Binding-site contacts:
Ligand atom C7 contacts residue ASN99 of chain 1.E at 3.8 Å.
Ligand atom O7 contacts residue ASN99 of chain 1.E at 4.3 Å.
Ligand atom C2 contacts residue ASN99 of chain 1.E at 2.4 Å.
Ligand atom O5 contacts residue MET80 of chain 1.E at 4.0 Å.
Ligand atom C6 contacts residue MET80 of chain 1.E at 4.5 Å (hydrophobic).
Ligand atom C5 contacts residue ASN99 of chain 1.E at 3.7 Å.
Ligand atom O6 contacts residue NAG1 of chain 1.L at 3.7 Å.
Ligand atom C6 contacts residue NAG2 of chain 1.L at 3.4 Å.
Ligand atom C3 contacts residue ASN99 of chain 1.E at 3.8 Å.
Ligand atom N2 contacts residue ASN99 of chain 1.E at 2.9 Å (h-bond).
Ligand atom C1 contacts residue MET80 of chain 1.E at 4.2 Å (hydrophobic).
Ligand atom O6 contacts residue NAG2 of chain 1.L at 2.6 Å (h-bond).
Ligand atom C8 contacts residue ASN99 of chain 1.E at 4.1 Å.
Ligand atom O5 contacts residue ASN99 of chain 1.E at 2.4 Å (h-bond).
Ligand atom C1 contacts residue ASN99 of chain 1.E at 1.4 Å.
Ligand atom C4 contacts residue ASN99 of chain 1.E at 4.2 Å.

This protein binds this small molecule.
Small molecule (SMILES): CC(=O)N[C@@H]1[C@@H](O)[C@H](O)[C@@H](CO)O[C@H]1O

Sequence of chain 1.E:
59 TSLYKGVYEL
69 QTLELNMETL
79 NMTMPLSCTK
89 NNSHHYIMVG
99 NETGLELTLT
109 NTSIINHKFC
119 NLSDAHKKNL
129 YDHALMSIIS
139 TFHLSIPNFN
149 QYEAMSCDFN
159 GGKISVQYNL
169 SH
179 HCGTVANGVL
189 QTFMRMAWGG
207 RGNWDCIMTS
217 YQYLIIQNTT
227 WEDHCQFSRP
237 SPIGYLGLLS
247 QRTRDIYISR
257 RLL